The protein below binds the small molecule below.
Small molecule (SMILES): CC(=O)N[C@H]1[C@H](O[C@H]2[C@H](O)[C@@H](NC(C)=O)CO[C@@H]2CO)O[C@H](CO)[C@@H](O)[C@@H]1O

Sequence of chain 1.A:
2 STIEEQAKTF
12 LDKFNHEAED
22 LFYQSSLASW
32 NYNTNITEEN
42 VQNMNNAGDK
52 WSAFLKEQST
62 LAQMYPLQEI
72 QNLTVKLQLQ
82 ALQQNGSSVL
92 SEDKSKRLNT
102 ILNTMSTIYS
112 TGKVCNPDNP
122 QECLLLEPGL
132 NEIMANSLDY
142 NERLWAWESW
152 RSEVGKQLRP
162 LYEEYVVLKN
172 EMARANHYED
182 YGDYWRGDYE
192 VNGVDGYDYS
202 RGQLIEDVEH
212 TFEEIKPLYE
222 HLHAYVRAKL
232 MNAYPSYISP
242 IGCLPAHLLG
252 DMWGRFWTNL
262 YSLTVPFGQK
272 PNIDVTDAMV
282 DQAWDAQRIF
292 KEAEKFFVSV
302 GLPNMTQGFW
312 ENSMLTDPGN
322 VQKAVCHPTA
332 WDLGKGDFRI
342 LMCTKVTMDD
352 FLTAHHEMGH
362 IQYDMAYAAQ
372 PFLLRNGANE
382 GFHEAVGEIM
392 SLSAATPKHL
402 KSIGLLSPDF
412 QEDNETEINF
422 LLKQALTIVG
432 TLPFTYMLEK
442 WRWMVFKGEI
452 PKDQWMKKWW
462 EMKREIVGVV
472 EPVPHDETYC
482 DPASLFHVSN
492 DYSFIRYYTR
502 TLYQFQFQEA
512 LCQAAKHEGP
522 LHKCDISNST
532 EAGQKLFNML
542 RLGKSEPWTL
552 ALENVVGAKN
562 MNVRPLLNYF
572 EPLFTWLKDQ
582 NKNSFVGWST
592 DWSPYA

Binding-site contacts:
Ligand atom N2 contacts residue ASN36 of chain 1.A at 2.8 Å (h-bond).
Ligand atom C5 contacts residue ASN36 of chain 1.A at 3.7 Å.
Ligand atom O7 contacts residue GLN323 of chain 1.A at 3.4 Å (h-bond).
Ligand atom O5 contacts residue THR38 of chain 1.A at 3.5 Å.
Ligand atom C8 contacts residue ASN36 of chain 1.A at 4.4 Å.
Ligand atom O5 contacts residue ASN36 of chain 1.A at 2.4 Å (h-bond).
Ligand atom C6 contacts residue THR38 of chain 1.A at 4.0 Å.
Ligand atom C2 contacts residue ASN36 of chain 1.A at 2.4 Å.
Ligand atom C7 contacts residue ASN36 of chain 1.A at 3.3 Å.
Ligand atom C3 contacts residue ASN36 of chain 1.A at 3.7 Å.
Ligand atom C8 contacts residue GLN323 of chain 1.A at 3.7 Å.
Ligand atom C1 contacts residue THR38 of chain 1.A at 4.3 Å.
Ligand atom C4 contacts residue ASN36 of chain 1.A at 4.2 Å.
Ligand atom C5 contacts residue THR38 of chain 1.A at 4.3 Å.
Ligand atom C1 contacts residue ASN36 of chain 1.A at 1.4 Å.
Ligand atom O7 contacts residue ASN36 of chain 1.A at 3.6 Å (h-bond).
Ligand atom O6 contacts residue THR38 of chain 1.A at 3.7 Å.
Ligand atom C7 contacts residue GLN323 of chain 1.A at 3.7 Å.